Sequence of chain 1.B:
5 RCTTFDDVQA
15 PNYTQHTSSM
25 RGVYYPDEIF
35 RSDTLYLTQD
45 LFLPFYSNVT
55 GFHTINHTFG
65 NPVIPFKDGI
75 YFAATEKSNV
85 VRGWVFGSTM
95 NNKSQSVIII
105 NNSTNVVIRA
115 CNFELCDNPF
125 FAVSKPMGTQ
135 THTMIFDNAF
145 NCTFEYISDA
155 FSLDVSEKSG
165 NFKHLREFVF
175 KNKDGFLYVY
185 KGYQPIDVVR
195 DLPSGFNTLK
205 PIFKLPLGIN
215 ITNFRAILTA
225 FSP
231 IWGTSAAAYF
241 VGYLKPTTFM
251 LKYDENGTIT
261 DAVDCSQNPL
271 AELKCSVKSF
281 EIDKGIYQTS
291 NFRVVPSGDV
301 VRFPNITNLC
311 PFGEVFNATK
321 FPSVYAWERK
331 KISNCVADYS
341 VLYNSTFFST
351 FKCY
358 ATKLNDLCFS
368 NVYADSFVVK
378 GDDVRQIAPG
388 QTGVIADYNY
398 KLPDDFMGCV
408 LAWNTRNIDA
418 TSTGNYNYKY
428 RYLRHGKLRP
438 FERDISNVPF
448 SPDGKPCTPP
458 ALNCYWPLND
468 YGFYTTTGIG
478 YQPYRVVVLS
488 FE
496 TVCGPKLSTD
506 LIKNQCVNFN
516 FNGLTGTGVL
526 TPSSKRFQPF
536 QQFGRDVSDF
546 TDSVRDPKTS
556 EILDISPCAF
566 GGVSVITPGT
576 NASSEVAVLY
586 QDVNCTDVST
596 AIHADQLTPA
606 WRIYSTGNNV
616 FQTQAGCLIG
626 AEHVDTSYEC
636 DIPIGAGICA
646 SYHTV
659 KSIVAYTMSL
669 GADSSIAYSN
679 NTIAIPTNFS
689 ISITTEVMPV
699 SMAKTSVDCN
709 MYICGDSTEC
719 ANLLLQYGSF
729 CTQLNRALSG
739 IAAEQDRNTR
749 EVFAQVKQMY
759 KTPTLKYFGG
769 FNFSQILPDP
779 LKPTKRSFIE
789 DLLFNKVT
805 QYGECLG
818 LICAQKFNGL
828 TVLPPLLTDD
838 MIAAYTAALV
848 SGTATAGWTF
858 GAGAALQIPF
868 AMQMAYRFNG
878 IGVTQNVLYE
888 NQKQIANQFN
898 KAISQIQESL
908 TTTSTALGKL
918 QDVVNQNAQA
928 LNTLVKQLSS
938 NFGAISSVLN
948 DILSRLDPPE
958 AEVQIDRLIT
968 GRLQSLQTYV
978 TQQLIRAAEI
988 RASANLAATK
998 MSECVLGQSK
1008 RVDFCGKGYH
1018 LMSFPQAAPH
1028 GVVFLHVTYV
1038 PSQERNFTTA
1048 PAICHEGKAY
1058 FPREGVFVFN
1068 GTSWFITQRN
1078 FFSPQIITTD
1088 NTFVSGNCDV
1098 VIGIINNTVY

Binding-site contacts:
Ligand atom C5 contacts residue ASN214 of chain 1.B at 3.7 Å.
Ligand atom C4 contacts residue ASN214 of chain 1.B at 4.3 Å.
Ligand atom N2 contacts residue ASN214 of chain 1.B at 2.8 Å (h-bond).
Ligand atom C1 contacts residue ASN214 of chain 1.B at 1.4 Å.
Ligand atom O7 contacts residue ASN214 of chain 1.B at 3.9 Å.
Ligand atom C7 contacts residue ASN214 of chain 1.B at 3.6 Å.
Ligand atom C3 contacts residue ASN214 of chain 1.B at 3.8 Å.
Ligand atom C2 contacts residue ASN214 of chain 1.B at 2.5 Å.
Ligand atom O5 contacts residue ASN214 of chain 1.B at 2.4 Å (h-bond).

The small molecule below binds the protein below.
Small molecule (SMILES): CC(=O)N[C@H]1[C@H](O[C@H]2[C@H](O)[C@@H](NC(C)=O)CO[C@@H]2CO)O[C@H](CO)[C@@H](O)[C@@H]1O